Binding-site contacts:
Ligand atom N2 contacts residue THR145 of chain 5.F at 4.0 Å.
Ligand atom C5 contacts residue THR145 of chain 5.F at 4.0 Å.
Ligand atom C8 contacts residue LEU147 of chain 5.F at 3.4 Å (hydrophobic).
Ligand atom O5 contacts residue ASN103 of chain 5.F at 2.6 Å (h-bond).
Ligand atom O5 contacts residue THR145 of chain 5.F at 4.0 Å.
Ligand atom C2 contacts residue THR145 of chain 5.F at 4.1 Å.
Ligand atom C3 contacts residue ASN103 of chain 5.F at 4.5 Å.
Ligand atom C2 contacts residue ASN103 of chain 5.F at 3.2 Å.
Ligand atom C1 contacts residue ASN103 of chain 5.F at 1.7 Å.
Ligand atom C5 contacts residue ASN103 of chain 5.F at 4.0 Å.
Ligand atom C8 contacts residue VAL146 of chain 5.F at 4.5 Å (hydrophobic).
Ligand atom C3 contacts residue THR145 of chain 5.F at 4.1 Å.
Ligand atom N2 contacts residue ASN103 of chain 5.F at 3.8 Å.
Ligand atom C1 contacts residue THR145 of chain 5.F at 3.4 Å.
Ligand atom N2 contacts residue LEU147 of chain 5.F at 3.6 Å.
Ligand atom C2 contacts residue LEU147 of chain 5.F at 4.3 Å (hydrophobic).
Ligand atom C7 contacts residue LEU147 of chain 5.F at 3.1 Å (hydrophobic).
Ligand atom O7 contacts residue LEU147 of chain 5.F at 3.0 Å.

This protein binds this small molecule.
Small molecule (SMILES): CC(=O)N[C@@H]1[C@@H](O)[C@H](O)[C@@H](CO)O[C@H]1O

Sequence of chain 5.F:
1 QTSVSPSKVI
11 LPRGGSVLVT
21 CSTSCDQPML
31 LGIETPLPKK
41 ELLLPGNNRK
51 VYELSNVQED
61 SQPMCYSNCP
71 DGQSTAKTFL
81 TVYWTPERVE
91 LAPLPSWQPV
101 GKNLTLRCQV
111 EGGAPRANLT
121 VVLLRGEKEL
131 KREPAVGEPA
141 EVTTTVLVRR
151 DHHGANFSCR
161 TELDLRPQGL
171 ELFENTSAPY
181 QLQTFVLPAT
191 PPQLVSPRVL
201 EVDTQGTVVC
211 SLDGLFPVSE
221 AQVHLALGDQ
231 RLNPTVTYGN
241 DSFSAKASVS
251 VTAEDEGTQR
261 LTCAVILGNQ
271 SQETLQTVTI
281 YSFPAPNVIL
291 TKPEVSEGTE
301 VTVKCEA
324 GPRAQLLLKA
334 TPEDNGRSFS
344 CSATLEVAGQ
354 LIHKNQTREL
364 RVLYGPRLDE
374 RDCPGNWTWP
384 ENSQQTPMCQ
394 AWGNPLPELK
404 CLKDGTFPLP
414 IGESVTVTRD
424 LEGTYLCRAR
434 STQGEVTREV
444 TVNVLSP